Binding-site contacts:
Ligand atom O7 contacts residue PRO281 of chain 1.A at 4.5 Å.
Ligand atom C5 contacts residue ASN245 of chain 1.A at 4.0 Å.
Ligand atom C4 contacts residue ASN245 of chain 1.A at 3.9 Å.
Ligand atom C1 contacts residue ASN241 of chain 1.A at 1.4 Å.
Ligand atom O6 contacts residue ASN245 of chain 1.A at 3.3 Å (h-bond).
Ligand atom C6 contacts residue LEU249 of chain 1.A at 3.7 Å (hydrophobic).
Ligand atom C1 contacts residue ASN245 of chain 1.A at 4.1 Å.
Ligand atom O3 contacts residue PHE278 of chain 1.A at 2.9 Å (h-bond).
Ligand atom C2 contacts residue PRO281 of chain 1.A at 4.4 Å (hydrophobic).
Ligand atom O4 contacts residue PHE278 of chain 1.A at 3.7 Å.
Ligand atom O5 contacts residue ASN241 of chain 1.A at 2.4 Å (h-bond).
Ligand atom O5 contacts residue LYS248 of chain 1.A at 4.0 Å.
Ligand atom O3 contacts residue PRO281 of chain 1.A at 4.0 Å.
Ligand atom O5 contacts residue ASN245 of chain 1.A at 3.1 Å (h-bond).
Ligand atom O4 contacts residue LEU249 of chain 1.A at 3.7 Å.
Ligand atom C6 contacts residue LYS248 of chain 1.A at 4.2 Å.
Ligand atom C5 contacts residue ASN241 of chain 1.A at 3.7 Å.
Ligand atom C8 contacts residue ASN241 of chain 1.A at 4.1 Å.
Ligand atom C6 contacts residue ASN245 of chain 1.A at 3.7 Å.
Ligand atom N2 contacts residue ASN241 of chain 1.A at 2.9 Å (h-bond).
Ligand atom O2 contacts residue PRO281 of chain 1.A at 4.0 Å.
Ligand atom O3 contacts residue PRO281 of chain 1.A at 4.3 Å.
Ligand atom C2 contacts residue ASN241 of chain 1.A at 2.5 Å.
Ligand atom C5 contacts residue PRO281 of chain 1.A at 4.3 Å (hydrophobic).
Ligand atom O5 contacts residue PRO281 of chain 1.A at 4.4 Å.
Ligand atom C4 contacts residue ASN241 of chain 1.A at 4.2 Å.
Ligand atom C3 contacts residue ASN245 of chain 1.A at 4.1 Å.
Ligand atom C7 contacts residue ASN241 of chain 1.A at 3.9 Å.
Ligand atom C1 contacts residue ASN245 of chain 1.A at 4.1 Å.
Ligand atom O5 contacts residue ASN245 of chain 1.A at 4.0 Å.
Ligand atom C3 contacts residue ASN241 of chain 1.A at 3.8 Å.
Ligand atom C5 contacts residue PHE278 of chain 1.A at 4.3 Å (hydrophobic).
Ligand atom C4 contacts residue LEU249 of chain 1.A at 4.3 Å (hydrophobic).
Ligand atom C5 contacts residue ASN245 of chain 1.A at 3.2 Å.
Ligand atom C6 contacts residue ASN245 of chain 1.A at 3.7 Å.
Ligand atom C3 contacts residue PHE278 of chain 1.A at 3.2 Å (hydrophobic).
Ligand atom O3 contacts residue VAL280 of chain 1.A at 4.1 Å.
Ligand atom C4 contacts residue PHE278 of chain 1.A at 3.1 Å (hydrophobic).

A small-molecule ligand and the protein it binds are described below.
Small molecule (SMILES): CC(=O)N[C@H]1[C@H](O[C@H]2[C@H](O)[C@@H](NC(C)=O)CO[C@@H]2CO[C@@H]2O[C@@H](C)[C@@H](O)[C@@H](O)[C@@H]2O)O[C@H](CO)[C@@H](O)[C@@H]1O

Sequence of chain 1.A:
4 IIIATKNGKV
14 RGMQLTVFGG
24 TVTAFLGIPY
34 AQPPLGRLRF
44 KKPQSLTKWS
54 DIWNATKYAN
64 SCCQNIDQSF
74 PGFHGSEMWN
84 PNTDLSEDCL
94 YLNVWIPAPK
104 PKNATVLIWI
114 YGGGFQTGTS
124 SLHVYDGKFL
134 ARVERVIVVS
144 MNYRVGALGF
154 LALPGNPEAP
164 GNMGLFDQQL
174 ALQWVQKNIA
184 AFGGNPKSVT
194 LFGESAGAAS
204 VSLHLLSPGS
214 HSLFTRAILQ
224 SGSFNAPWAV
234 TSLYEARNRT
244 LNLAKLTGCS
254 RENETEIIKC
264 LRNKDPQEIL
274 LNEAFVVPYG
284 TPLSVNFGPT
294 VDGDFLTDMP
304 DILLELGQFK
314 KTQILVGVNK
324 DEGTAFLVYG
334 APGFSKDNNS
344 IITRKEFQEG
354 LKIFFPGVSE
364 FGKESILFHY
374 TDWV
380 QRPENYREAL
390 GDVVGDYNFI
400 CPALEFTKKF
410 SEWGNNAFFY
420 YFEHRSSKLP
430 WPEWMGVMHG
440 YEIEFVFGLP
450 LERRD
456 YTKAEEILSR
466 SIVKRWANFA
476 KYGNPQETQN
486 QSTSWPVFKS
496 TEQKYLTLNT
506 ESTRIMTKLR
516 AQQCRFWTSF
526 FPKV